Binding-site contacts:
Ligand atom NE2 contacts residue MET321 of chain 1.A at 3.7 Å.
Ligand atom C contacts residue MET321 of chain 1.A at 3.7 Å (hydrophobic).
Ligand atom C contacts residue LYS273 of chain 1.A at 3.7 Å.
Ligand atom CA contacts residue MET321 of chain 1.A at 3.7 Å (hydrophobic).
Ligand atom CG contacts residue LYS273 of chain 1.A at 3.5 Å.
Ligand atom O contacts residue TYR269 of chain 1.A at 3.7 Å.
Ligand atom CB contacts residue TYR269 of chain 1.A at 3.3 Å (hydrophobic).
Ligand atom N contacts residue MET321 of chain 1.A at 3.7 Å.
Ligand atom O contacts residue MET321 of chain 1.A at 3.7 Å.
Ligand atom CG contacts residue ILE313 of chain 1.A at 3.7 Å (hydrophobic).
Ligand atom CD contacts residue TYR269 of chain 1.A at 3.4 Å (hydrophobic).
Ligand atom OE1 contacts residue TYR269 of chain 1.A at 2.6 Å (h-bond).
Ligand atom O contacts residue LYS273 of chain 1.A at 3.4 Å.
Ligand atom O contacts residue TYR316 of chain 1.A at 2.8 Å (h-bond).
Ligand atom CD2 contacts residue VAL274 of chain 1.A at 3.5 Å (hydrophobic).
Ligand atom O contacts residue ASN317 of chain 1.A at 3.0 Å (h-bond).
Ligand atom CB contacts residue ILE313 of chain 1.A at 3.1 Å (hydrophobic).
Ligand atom CB contacts residue LYS273 of chain 1.A at 3.7 Å.
Ligand atom NE2 contacts residue ASN317 of chain 1.A at 3.7 Å.
Ligand atom OD2 contacts residue ILE313 of chain 1.A at 3.4 Å.
Ligand atom O contacts residue LYS273 of chain 1.A at 3.2 Å.
Ligand atom N contacts residue TYR269 of chain 1.A at 3.7 Å.
Ligand atom O contacts residue TYR269 of chain 1.A at 3.7 Å.
Ligand atom CB contacts residue ASN317 of chain 1.A at 3.5 Å.
Ligand atom CA contacts residue TYR269 of chain 1.A at 3.2 Å (hydrophobic).
Ligand atom C contacts residue TYR316 of chain 1.A at 3.8 Å (hydrophobic).
Ligand atom C contacts residue ASN317 of chain 1.A at 3.7 Å.
Ligand atom CD2 contacts residue MET321 of chain 1.A at 3.6 Å (hydrophobic).
Ligand atom O contacts residue ILE313 of chain 1.A at 3.5 Å.
Ligand atom CD2 contacts residue ASN317 of chain 1.A at 3.3 Å.
Ligand atom CG contacts residue MET321 of chain 1.A at 3.6 Å (hydrophobic).
Ligand atom CE1 contacts residue MET321 of chain 1.A at 3.5 Å (hydrophobic).
Ligand atom ND1 contacts residue MET321 of chain 1.A at 3.6 Å.
Ligand atom CB contacts residue MET321 of chain 1.A at 3.6 Å (hydrophobic).
Ligand atom CG contacts residue ASN317 of chain 1.A at 3.6 Å.
Ligand atom OE2 contacts residue PHE281 of chain 1.A at 2.9 Å (h-bond).
Ligand atom O contacts residue LYS273 of chain 1.A at 3.6 Å.
Ligand atom CA contacts residue ASN317 of chain 1.A at 3.3 Å.
Ligand atom OE2 contacts residue LYS280 of chain 1.A at 3.4 Å.
Ligand atom N contacts residue ASN317 of chain 1.A at 3.0 Å (h-bond).

The small molecule below binds the protein below.
Small molecule (SMILES): CC(C)C[C@H](NC(=O)[C@H](CCC(=O)O)NC(=O)[C@H](CC1=NC=NC1)NC(=O)[C@H](CC(C)C)NC(=O)[C@@H](NC(=O)[C@@H]1CCCN1C(=O)[C@@H]1CCCN1)[C@@H](C)O)C(=O)N[C@@H](Cc1ccc(O)cc1)C(=O)N[C@H](C=O)CC(=O)O

Sequence of chain 1.A:
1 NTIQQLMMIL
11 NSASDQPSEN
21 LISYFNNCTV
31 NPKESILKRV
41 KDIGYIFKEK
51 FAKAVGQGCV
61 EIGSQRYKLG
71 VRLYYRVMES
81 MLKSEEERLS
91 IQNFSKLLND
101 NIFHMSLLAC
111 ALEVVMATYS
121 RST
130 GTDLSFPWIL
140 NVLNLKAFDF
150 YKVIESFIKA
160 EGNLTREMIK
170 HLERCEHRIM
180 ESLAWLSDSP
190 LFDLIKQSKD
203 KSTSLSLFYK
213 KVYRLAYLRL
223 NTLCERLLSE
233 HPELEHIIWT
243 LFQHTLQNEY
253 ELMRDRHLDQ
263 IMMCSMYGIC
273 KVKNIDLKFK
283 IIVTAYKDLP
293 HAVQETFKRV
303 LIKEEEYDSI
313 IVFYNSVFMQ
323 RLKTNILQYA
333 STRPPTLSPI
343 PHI